Sequence of chain 1.A:
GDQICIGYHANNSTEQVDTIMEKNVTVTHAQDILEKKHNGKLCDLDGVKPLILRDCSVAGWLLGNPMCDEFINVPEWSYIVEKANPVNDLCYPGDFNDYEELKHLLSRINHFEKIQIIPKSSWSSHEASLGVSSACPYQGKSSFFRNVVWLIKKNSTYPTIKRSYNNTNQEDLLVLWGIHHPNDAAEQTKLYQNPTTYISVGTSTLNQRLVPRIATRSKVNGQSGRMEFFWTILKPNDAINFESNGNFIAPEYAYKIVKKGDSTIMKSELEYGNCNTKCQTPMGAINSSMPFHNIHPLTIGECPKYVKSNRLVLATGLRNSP

The protein below binds the small molecule below.
Small molecule (SMILES): CC(=O)N[C@H]1[C@H](O[C@H]2[C@H](O)[C@@H](NC(C)=O)CO[C@@H]2CO)O[C@H](CO)[C@@H](O[C@@H]2O[C@H](CO)[C@@H](O)[C@H](O)[C@@H]2O)[C@@H]1O

Sequence of chain 1.C:
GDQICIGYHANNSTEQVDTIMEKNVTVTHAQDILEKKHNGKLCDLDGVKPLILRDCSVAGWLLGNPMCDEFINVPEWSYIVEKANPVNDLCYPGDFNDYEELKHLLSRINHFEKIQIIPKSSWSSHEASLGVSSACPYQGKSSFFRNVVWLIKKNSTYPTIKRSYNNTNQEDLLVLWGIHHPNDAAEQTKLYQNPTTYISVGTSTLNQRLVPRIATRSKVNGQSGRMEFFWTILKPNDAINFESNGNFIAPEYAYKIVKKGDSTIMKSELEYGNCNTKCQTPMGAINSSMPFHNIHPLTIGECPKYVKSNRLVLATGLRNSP

Binding-site contacts:
Ligand atom C7 contacts residue ASN169 of chain 1.A at 3.7 Å.
Ligand atom C4 contacts residue ASN240 of chain 1.A at 4.3 Å.
Ligand atom C2 contacts residue ASN240 of chain 1.A at 3.6 Å.
Ligand atom N2 contacts residue ALA242 of chain 1.A at 4.1 Å.
Ligand atom C1 contacts residue ASN169 of chain 1.A at 1.5 Å.
Ligand atom C1 contacts residue ASN240 of chain 1.A at 3.6 Å.
Ligand atom N2 contacts residue ASN240 of chain 1.A at 3.0 Å (h-bond).
Ligand atom N2 contacts residue ASP241 of chain 1.A at 4.2 Å.
Ligand atom O4 contacts residue ASN240 of chain 1.A at 3.4 Å (h-bond).
Ligand atom C2 contacts residue ASN169 of chain 1.A at 2.8 Å.
Ligand atom C7 contacts residue ALA242 of chain 1.A at 4.2 Å (hydrophobic).
Ligand atom O7 contacts residue ASN169 of chain 1.A at 3.8 Å.
Ligand atom C5 contacts residue ASN169 of chain 1.A at 3.3 Å.
Ligand atom O5 contacts residue ASN169 of chain 1.A at 2.4 Å (h-bond).
Ligand atom C8 contacts residue SER221 of chain 1.C at 3.7 Å.
Ligand atom C3 contacts residue ASN240 of chain 1.A at 3.6 Å.
Ligand atom C7 contacts residue ASN240 of chain 1.A at 4.0 Å.
Ligand atom C5 contacts residue ASN240 of chain 1.A at 4.2 Å.
Ligand atom C4 contacts residue ASN169 of chain 1.A at 4.2 Å.
Ligand atom O7 contacts residue ALA242 of chain 1.A at 4.5 Å.
Ligand atom C8 contacts residue ASP241 of chain 1.A at 4.0 Å.
Ligand atom C8 contacts residue ASN240 of chain 1.A at 4.0 Å.
Ligand atom C8 contacts residue ALA242 of chain 1.A at 4.5 Å (hydrophobic).
Ligand atom O3 contacts residue ASN240 of chain 1.A at 3.7 Å.
Ligand atom C3 contacts residue ASN169 of chain 1.A at 3.9 Å.
Ligand atom C6 contacts residue ASN169 of chain 1.A at 4.4 Å.
Ligand atom N2 contacts residue ASN169 of chain 1.A at 3.0 Å (h-bond).